Binding-site contacts:
Ligand atom C3 contacts residue ASN43 of chain 1.B at 3.8 Å.
Ligand atom C5 contacts residue ASN43 of chain 1.B at 3.7 Å.
Ligand atom C1 contacts residue ASN43 of chain 1.B at 1.4 Å.
Ligand atom C4 contacts residue ASN43 of chain 1.B at 4.2 Å.
Ligand atom N2 contacts residue ASN43 of chain 1.B at 2.9 Å (h-bond).
Ligand atom C2 contacts residue ASN43 of chain 1.B at 2.5 Å.
Ligand atom C7 contacts residue ASN43 of chain 1.B at 3.0 Å.
Ligand atom O5 contacts residue ASN43 of chain 1.B at 2.4 Å (h-bond).
Ligand atom O7 contacts residue ASN43 of chain 1.B at 2.9 Å (h-bond).
Ligand atom C8 contacts residue ASN43 of chain 1.B at 4.2 Å.

This small molecule binds to this protein.
Small molecule (SMILES): CC(=O)N[C@@H]1[C@@H](O)[C@H](O)[C@@H](CO)O[C@H]1O

Sequence of chain 1.B:
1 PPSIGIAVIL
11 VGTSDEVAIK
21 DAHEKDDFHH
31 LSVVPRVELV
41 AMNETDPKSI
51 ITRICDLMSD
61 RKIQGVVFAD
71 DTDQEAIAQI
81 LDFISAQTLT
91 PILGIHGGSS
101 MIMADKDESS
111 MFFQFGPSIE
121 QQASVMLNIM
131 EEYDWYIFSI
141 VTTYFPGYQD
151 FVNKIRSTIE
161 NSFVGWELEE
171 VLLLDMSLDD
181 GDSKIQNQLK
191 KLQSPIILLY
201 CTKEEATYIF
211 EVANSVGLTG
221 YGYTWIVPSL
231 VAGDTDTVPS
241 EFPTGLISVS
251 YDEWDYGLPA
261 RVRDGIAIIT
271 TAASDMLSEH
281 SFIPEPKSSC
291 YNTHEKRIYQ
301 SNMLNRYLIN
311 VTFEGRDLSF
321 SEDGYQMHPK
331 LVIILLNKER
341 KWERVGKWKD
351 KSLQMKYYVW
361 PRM